Sequence of chain 1.A:
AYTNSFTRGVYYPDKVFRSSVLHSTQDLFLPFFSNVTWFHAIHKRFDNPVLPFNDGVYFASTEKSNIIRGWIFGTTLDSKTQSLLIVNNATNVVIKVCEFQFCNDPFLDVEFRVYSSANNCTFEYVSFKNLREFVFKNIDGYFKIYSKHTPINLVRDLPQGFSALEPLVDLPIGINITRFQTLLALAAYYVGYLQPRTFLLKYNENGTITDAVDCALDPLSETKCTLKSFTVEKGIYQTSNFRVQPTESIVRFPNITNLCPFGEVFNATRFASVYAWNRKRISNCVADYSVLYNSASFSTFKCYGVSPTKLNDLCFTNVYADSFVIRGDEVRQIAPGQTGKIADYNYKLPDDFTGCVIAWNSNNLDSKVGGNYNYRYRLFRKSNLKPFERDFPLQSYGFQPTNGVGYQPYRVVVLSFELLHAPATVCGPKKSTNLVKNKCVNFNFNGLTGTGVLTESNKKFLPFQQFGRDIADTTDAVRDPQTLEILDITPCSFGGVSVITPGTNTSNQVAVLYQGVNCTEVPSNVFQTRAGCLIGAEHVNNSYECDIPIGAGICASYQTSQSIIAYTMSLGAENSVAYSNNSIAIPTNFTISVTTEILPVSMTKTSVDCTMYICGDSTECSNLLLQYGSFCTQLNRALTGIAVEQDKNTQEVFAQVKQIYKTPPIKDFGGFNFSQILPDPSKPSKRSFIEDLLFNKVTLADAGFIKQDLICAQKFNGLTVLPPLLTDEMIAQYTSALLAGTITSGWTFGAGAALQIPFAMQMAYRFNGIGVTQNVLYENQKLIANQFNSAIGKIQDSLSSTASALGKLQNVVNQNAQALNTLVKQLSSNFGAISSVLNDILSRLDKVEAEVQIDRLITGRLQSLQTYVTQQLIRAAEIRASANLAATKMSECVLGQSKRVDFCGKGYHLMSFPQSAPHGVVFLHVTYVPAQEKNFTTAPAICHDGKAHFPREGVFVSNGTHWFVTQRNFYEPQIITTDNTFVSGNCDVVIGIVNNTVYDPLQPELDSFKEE

This small molecule binds to this protein.
Small molecule (SMILES): CC(=O)N[C@@H]1[C@@H](O)[C@H](O)[C@@H](CO)O[C@H]1O

Binding-site contacts:
Ligand atom C4 contacts residue ASN616 of chain 1.C at 4.2 Å.
Ligand atom C8 contacts residue ASN616 of chain 1.C at 4.4 Å.
Ligand atom C2 contacts residue ASN616 of chain 1.C at 2.5 Å.
Ligand atom C7 contacts residue GLN644 of chain 1.C at 3.9 Å.
Ligand atom O7 contacts residue ASN616 of chain 1.C at 3.2 Å (h-bond).
Ligand atom C3 contacts residue ASN616 of chain 1.C at 3.8 Å.
Ligand atom C5 contacts residue ASN616 of chain 1.C at 3.7 Å.
Ligand atom O7 contacts residue ILE834 of chain 1.A at 3.2 Å.
Ligand atom O5 contacts residue GLN836 of chain 1.A at 4.4 Å.
Ligand atom C2 contacts residue GLN644 of chain 1.C at 4.4 Å.
Ligand atom N2 contacts residue ASN616 of chain 1.C at 2.9 Å (h-bond).
Ligand atom O6 contacts residue GLN836 of chain 1.A at 4.1 Å.
Ligand atom C8 contacts residue THR645 of chain 1.C at 4.3 Å.
Ligand atom C1 contacts residue ASN616 of chain 1.C at 1.4 Å.
Ligand atom C8 contacts residue GLN644 of chain 1.C at 3.5 Å.
Ligand atom N2 contacts residue GLN644 of chain 1.C at 3.3 Å (h-bond).
Ligand atom C3 contacts residue GLN644 of chain 1.C at 4.5 Å.
Ligand atom C8 contacts residue ILE834 of chain 1.A at 4.3 Å (hydrophobic).
Ligand atom O5 contacts residue ASN616 of chain 1.C at 2.4 Å (h-bond).
Ligand atom C7 contacts residue ILE834 of chain 1.A at 4.3 Å (hydrophobic).
Ligand atom C7 contacts residue ASN616 of chain 1.C at 3.2 Å.

Sequence of chain 1.C:
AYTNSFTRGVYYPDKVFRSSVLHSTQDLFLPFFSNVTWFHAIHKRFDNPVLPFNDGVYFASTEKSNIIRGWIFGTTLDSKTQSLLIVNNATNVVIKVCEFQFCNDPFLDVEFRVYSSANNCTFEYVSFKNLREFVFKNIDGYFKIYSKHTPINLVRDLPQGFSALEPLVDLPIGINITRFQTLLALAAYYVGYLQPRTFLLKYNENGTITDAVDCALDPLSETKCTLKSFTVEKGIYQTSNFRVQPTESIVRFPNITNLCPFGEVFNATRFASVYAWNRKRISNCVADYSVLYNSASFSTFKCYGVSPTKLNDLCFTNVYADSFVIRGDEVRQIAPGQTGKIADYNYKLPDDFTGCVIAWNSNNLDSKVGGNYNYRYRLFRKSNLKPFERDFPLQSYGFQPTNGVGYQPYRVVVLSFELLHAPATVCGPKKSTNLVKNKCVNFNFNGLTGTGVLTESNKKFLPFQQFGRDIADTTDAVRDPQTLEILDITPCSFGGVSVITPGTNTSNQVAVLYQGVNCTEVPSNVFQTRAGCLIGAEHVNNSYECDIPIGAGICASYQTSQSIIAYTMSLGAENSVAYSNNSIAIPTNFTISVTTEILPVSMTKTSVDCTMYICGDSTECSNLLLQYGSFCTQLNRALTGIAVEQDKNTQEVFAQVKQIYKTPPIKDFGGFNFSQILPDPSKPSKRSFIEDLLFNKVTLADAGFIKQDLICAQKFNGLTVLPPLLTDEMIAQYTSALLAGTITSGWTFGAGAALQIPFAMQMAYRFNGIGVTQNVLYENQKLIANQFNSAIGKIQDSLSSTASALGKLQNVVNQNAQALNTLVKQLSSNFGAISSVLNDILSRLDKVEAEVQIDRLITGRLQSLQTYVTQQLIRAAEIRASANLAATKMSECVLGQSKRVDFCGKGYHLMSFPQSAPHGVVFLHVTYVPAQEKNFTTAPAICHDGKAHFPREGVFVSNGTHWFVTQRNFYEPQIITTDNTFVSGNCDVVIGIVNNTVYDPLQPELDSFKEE